Sequence of chain 1.A:
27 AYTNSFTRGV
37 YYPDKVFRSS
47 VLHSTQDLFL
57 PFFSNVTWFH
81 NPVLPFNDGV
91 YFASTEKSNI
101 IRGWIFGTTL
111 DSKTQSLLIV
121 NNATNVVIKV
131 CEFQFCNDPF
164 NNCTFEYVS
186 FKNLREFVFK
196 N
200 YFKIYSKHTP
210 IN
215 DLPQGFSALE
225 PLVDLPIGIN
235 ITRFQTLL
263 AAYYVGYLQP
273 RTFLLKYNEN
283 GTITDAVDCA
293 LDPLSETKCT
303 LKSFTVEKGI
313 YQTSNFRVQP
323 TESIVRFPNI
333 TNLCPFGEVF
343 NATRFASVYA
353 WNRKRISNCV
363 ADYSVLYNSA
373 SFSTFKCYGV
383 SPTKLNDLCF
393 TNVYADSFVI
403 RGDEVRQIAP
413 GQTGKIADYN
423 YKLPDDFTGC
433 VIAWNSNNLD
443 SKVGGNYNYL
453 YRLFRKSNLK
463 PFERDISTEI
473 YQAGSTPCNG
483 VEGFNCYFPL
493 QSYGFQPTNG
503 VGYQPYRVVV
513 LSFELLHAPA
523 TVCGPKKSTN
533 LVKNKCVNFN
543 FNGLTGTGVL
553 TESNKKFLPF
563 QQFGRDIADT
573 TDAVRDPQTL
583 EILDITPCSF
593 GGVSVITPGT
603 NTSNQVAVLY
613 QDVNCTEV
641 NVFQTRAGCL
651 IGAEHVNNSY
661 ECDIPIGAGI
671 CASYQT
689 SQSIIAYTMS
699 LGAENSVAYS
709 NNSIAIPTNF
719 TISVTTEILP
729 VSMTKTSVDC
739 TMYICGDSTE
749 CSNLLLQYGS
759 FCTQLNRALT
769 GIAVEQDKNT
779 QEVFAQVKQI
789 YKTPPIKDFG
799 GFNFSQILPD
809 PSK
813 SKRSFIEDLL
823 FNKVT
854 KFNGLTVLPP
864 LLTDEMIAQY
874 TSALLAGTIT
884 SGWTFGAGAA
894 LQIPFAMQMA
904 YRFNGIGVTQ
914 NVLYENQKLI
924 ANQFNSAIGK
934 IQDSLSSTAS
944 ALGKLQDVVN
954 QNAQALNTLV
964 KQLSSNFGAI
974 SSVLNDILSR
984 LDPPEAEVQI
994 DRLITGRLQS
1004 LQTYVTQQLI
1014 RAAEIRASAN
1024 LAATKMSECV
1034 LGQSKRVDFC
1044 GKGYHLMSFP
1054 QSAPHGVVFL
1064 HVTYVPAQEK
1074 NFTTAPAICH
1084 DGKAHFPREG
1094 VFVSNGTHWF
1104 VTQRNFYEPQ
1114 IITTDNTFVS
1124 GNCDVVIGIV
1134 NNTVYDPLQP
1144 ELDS

A small-molecule ligand and the protein it binds are described below.
Small molecule (SMILES): CC(=O)N[C@@H]1[C@@H](O)[C@H](O)[C@@H](CO)O[C@H]1O

Binding-site contacts:
Ligand atom C1 contacts residue ASN122 of chain 1.A at 1.4 Å.
Ligand atom C5 contacts residue VAL127 of chain 1.A at 4.3 Å (hydrophobic).
Ligand atom C2 contacts residue THR124 of chain 1.A at 4.2 Å.
Ligand atom N2 contacts residue ASN122 of chain 1.A at 2.9 Å (h-bond).
Ligand atom C2 contacts residue ASN122 of chain 1.A at 2.4 Å.
Ligand atom C8 contacts residue ASN122 of chain 1.A at 3.4 Å.
Ligand atom O6 contacts residue LYS129 of chain 1.A at 3.6 Å (salt-bridge).
Ligand atom C8 contacts residue THR124 of chain 1.A at 3.6 Å.
Ligand atom N2 contacts residue THR124 of chain 1.A at 3.2 Å.
Ligand atom O5 contacts residue ASN122 of chain 1.A at 2.4 Å (h-bond).
Ligand atom C4 contacts residue ASN122 of chain 1.A at 4.2 Å.
Ligand atom C8 contacts residue ALA123 of chain 1.A at 4.5 Å (hydrophobic).
Ligand atom C5 contacts residue ASN122 of chain 1.A at 3.7 Å.
Ligand atom C3 contacts residue ASN122 of chain 1.A at 3.8 Å.
Ligand atom C1 contacts residue VAL127 of chain 1.A at 4.5 Å (hydrophobic).
Ligand atom O7 contacts residue ASN122 of chain 1.A at 3.9 Å.
Ligand atom O5 contacts residue VAL127 of chain 1.A at 4.4 Å.
Ligand atom C6 contacts residue LYS129 of chain 1.A at 3.8 Å.
Ligand atom C7 contacts residue THR124 of chain 1.A at 3.9 Å.
Ligand atom C7 contacts residue ASN122 of chain 1.A at 3.6 Å.